Binding-site contacts:
Ligand atom NAC contacts residue THR33 of chain 1.E at 4.3 Å.
Ligand atom CAD contacts residue THR33 of chain 1.E at 3.4 Å.
Ligand atom CAA contacts residue SER31 of chain 1.E at 4.2 Å.
Ligand atom NAC contacts residue SER31 of chain 1.E at 4.1 Å.
Ligand atom CAD contacts residue SER32 of chain 1.E at 4.5 Å.
Ligand atom CAB contacts residue SER71 of chain 1.E at 4.2 Å.
Ligand atom CAB contacts residue SER35 of chain 1.E at 4.4 Å.
Ligand atom NAC contacts residue SER35 of chain 1.E at 4.4 Å.
Ligand atom CAA contacts residue SER32 of chain 1.E at 3.5 Å.
Ligand atom CAD contacts residue SER31 of chain 1.E at 3.6 Å.
Ligand atom CAA contacts residue THR33 of chain 1.E at 4.0 Å.
Ligand atom CAB contacts residue SER30 of chain 1.E at 4.4 Å.
Ligand atom OAE contacts residue SER35 of chain 1.E at 4.3 Å.
Ligand atom CAB contacts residue SER31 of chain 1.E at 3.9 Å.
Ligand atom CAD contacts residue TYR34 of chain 1.E at 3.5 Å (hydrophobic).
Ligand atom CAD contacts residue SER35 of chain 1.E at 3.6 Å.

Sequence of chain 1.E:
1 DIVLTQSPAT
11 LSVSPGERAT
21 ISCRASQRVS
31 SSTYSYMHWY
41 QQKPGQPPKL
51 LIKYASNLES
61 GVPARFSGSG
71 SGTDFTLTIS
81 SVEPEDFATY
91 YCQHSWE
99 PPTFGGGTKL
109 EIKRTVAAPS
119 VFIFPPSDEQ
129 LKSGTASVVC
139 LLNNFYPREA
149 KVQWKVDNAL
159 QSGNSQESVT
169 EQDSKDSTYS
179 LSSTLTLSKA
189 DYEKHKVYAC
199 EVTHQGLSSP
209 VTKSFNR

A small-molecule ligand and the protein it binds are described below.
Small molecule (SMILES): C[N+](C)(C)[O-]